This small molecule binds to this protein.
Small molecule (SMILES): N[C@@H](Cc1c[nH]c2ccccc12)C(=O)O

Sequence of chain 1.B:
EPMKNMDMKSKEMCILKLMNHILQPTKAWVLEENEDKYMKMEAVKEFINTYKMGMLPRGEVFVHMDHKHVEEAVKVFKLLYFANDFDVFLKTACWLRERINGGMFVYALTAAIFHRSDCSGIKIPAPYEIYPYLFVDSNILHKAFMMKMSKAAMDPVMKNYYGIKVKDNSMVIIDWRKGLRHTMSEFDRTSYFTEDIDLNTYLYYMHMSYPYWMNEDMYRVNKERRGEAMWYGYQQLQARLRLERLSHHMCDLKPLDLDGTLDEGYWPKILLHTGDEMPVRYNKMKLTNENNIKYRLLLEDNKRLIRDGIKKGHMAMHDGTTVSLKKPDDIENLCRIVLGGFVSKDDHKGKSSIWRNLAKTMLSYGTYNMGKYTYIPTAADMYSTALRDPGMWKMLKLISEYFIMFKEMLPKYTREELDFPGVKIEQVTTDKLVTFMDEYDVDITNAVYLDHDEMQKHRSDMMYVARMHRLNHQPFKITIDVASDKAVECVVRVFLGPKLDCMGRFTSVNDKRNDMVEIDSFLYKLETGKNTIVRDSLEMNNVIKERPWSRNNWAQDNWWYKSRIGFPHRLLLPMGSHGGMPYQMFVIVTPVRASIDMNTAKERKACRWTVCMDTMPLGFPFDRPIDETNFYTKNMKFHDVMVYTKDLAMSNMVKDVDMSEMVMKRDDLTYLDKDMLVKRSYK

Binding-site contacts:
Ligand atom CZ2 contacts residue PHE618 of chain 1.B at 3.4 Å (hydrophobic).
Ligand atom CD1 contacts residue PHE618 of chain 1.B at 4.0 Å (hydrophobic).
Ligand atom CD1 contacts residue GLU560 of chain 1.B at 4.2 Å.
Ligand atom CZ3 contacts residue GLN278 of chain 1.B at 3.7 Å.
Ligand atom C contacts residue TRP665 of chain 1.B at 3.7 Å (hydrophobic).
Ligand atom C contacts residue ASN583 of chain 1.B at 3.9 Å.
Ligand atom CB contacts residue ASN583 of chain 1.B at 4.2 Å.
Ligand atom N contacts residue ILE561 of chain 1.B at 4.3 Å.
Ligand atom OXT contacts residue ASN583 of chain 1.B at 3.3 Å (h-bond).
Ligand atom NE1 contacts residue VAL559 of chain 1.B at 4.3 Å.
Ligand atom CE3 contacts residue PHE618 of chain 1.B at 3.7 Å (hydrophobic).
Ligand atom CZ3 contacts residue PHE618 of chain 1.B at 3.8 Å (hydrophobic).
Ligand atom CE3 contacts residue GLN278 of chain 1.B at 4.5 Å.
Ligand atom CB contacts residue ASN584 of chain 1.B at 4.0 Å.
Ligand atom N contacts residue GLU560 of chain 1.B at 3.0 Å (salt-bridge).
Ligand atom N contacts residue TRP665 of chain 1.B at 3.8 Å.
Ligand atom O contacts residue ARG664 of chain 1.B at 4.2 Å.
Ligand atom OXT contacts residue ASN584 of chain 1.B at 3.3 Å (h-bond).
Ligand atom C contacts residue ASN584 of chain 1.B at 3.6 Å.
Ligand atom CE3 contacts residue TRP665 of chain 1.B at 4.3 Å (hydrophobic).
Ligand atom CA contacts residue GLU560 of chain 1.B at 4.2 Å.
Ligand atom O contacts residue ASN584 of chain 1.B at 3.0 Å (h-bond).
Ligand atom OXT contacts residue TRP665 of chain 1.B at 3.8 Å.
Ligand atom CD2 contacts residue PHE618 of chain 1.B at 3.6 Å (hydrophobic).
Ligand atom CH2 contacts residue LEU279 of chain 1.B at 4.1 Å (hydrophobic).
Ligand atom CA contacts residue TRP665 of chain 1.B at 3.4 Å (hydrophobic).
Ligand atom CE2 contacts residue VAL559 of chain 1.B at 4.4 Å (hydrophobic).
Ligand atom CZ2 contacts residue GLN278 of chain 1.B at 4.5 Å.
Ligand atom CB contacts residue PHE618 of chain 1.B at 4.0 Å (hydrophobic).
Ligand atom NE1 contacts residue PHE618 of chain 1.B at 3.7 Å.
Ligand atom CG contacts residue PHE618 of chain 1.B at 3.8 Å (hydrophobic).
Ligand atom CZ2 contacts residue VAL559 of chain 1.B at 4.2 Å (hydrophobic).
Ligand atom N contacts residue ASN583 of chain 1.B at 4.3 Å.
Ligand atom O contacts residue TRP665 of chain 1.B at 3.4 Å (h-bond).
Ligand atom CZ3 contacts residue TYR244 of chain 1.B at 3.8 Å (hydrophobic).
Ligand atom CE2 contacts residue PHE618 of chain 1.B at 3.7 Å (hydrophobic).
Ligand atom CH2 contacts residue PHE618 of chain 1.B at 3.5 Å (hydrophobic).
Ligand atom CA contacts residue ASN583 of chain 1.B at 4.4 Å.
Ligand atom CH2 contacts residue GLN278 of chain 1.B at 3.7 Å.
Ligand atom CE3 contacts residue TYR244 of chain 1.B at 3.5 Å (hydrophobic).